Binding-site contacts:
Ligand atom O5 contacts residue ASN168 of chain 1.FA at 2.4 Å (h-bond).
Ligand atom C8 contacts residue ASP434 of chain 1.EA at 4.0 Å.
Ligand atom O7 contacts residue ASN168 of chain 1.FA at 3.1 Å (h-bond).
Ligand atom C4 contacts residue ASN168 of chain 1.FA at 4.2 Å.
Ligand atom N2 contacts residue LEU416 of chain 1.EA at 4.2 Å.
Ligand atom C7 contacts residue LEU416 of chain 1.EA at 3.9 Å (hydrophobic).
Ligand atom C8 contacts residue LEU416 of chain 1.EA at 4.0 Å (hydrophobic).
Ligand atom C2 contacts residue ASN168 of chain 1.FA at 2.5 Å.
Ligand atom N2 contacts residue ASN168 of chain 1.FA at 2.9 Å (h-bond).
Ligand atom C5 contacts residue ASN168 of chain 1.FA at 3.7 Å.
Ligand atom O3 contacts residue LEU416 of chain 1.EA at 3.8 Å.
Ligand atom C1 contacts residue ASN168 of chain 1.FA at 1.4 Å.
Ligand atom O7 contacts residue LEU416 of chain 1.EA at 3.9 Å.
Ligand atom C7 contacts residue ASN168 of chain 1.FA at 3.2 Å.
Ligand atom C3 contacts residue ASN168 of chain 1.FA at 3.8 Å.
Ligand atom C8 contacts residue ASN168 of chain 1.FA at 4.4 Å.

Sequence of chain 1.EA:
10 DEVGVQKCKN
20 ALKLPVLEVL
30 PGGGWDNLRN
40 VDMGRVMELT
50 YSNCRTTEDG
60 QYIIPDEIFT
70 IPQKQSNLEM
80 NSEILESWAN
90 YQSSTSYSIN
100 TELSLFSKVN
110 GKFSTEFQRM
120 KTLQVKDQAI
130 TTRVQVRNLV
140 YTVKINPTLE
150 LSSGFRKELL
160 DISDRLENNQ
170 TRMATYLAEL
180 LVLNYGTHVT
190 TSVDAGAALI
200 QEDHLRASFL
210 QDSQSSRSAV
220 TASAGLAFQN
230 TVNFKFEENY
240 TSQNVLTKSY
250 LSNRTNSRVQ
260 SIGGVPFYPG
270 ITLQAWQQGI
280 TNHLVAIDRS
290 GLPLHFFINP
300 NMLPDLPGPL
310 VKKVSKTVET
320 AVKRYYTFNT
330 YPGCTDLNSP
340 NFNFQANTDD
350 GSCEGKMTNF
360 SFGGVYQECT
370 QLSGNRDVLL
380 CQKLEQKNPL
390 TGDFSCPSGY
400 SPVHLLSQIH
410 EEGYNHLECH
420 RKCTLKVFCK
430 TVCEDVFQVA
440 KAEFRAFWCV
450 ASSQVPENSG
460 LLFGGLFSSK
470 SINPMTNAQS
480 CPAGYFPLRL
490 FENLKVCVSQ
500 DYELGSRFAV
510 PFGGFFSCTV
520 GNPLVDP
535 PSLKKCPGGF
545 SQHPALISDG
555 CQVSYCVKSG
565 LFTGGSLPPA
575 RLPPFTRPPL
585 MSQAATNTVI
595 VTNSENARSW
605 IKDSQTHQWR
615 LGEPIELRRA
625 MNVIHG

Sequence of chain 1.FA:
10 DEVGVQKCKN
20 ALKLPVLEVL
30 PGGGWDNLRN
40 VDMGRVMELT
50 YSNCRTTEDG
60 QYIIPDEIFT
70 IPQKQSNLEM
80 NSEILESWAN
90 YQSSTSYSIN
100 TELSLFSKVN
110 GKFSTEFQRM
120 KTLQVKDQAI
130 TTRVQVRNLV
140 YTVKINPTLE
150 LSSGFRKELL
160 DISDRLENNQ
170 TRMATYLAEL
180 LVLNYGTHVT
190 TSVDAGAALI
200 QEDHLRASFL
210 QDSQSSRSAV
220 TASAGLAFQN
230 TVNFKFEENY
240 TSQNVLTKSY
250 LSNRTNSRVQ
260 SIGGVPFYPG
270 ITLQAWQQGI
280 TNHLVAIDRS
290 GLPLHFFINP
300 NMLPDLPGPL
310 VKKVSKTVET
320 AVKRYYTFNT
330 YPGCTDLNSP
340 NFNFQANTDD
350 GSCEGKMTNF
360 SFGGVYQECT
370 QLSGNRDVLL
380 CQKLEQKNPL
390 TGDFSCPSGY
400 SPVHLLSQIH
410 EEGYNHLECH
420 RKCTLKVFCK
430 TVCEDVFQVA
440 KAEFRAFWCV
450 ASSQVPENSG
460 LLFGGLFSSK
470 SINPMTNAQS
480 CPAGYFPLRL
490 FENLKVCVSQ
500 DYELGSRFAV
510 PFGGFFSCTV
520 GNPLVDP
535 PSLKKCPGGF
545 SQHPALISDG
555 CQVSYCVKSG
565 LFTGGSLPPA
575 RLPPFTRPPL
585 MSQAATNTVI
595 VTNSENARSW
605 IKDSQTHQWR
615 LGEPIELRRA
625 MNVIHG

This small molecule binds to this protein.
Small molecule (SMILES): CC(=O)N[C@@H]1[C@@H](O)[C@H](O)[C@@H](CO)O[C@H]1O